Binding-site contacts:
Ligand atom C2 contacts residue BU31 of chain 1.H at 3.8 Å.
Ligand atom C1 contacts residue ARG192 of chain 1.A at 4.3 Å.
Ligand atom C3 contacts residue ASP188 of chain 1.A at 4.1 Å.
Ligand atom C1 contacts residue ARG191 of chain 1.A at 3.8 Å.
Ligand atom C1 contacts residue BU31 of chain 1.H at 3.8 Å.
Ligand atom C3 contacts residue ARG192 of chain 1.A at 3.8 Å.
Ligand atom C3 contacts residue ARG191 of chain 1.A at 3.8 Å.
Ligand atom C4 contacts residue BU31 of chain 1.G at 3.6 Å.
Ligand atom O5 contacts residue BU31 of chain 1.H at 4.2 Å.
Ligand atom O6 contacts residue ARG191 of chain 1.A at 3.5 Å.
Ligand atom C4 contacts residue ASP188 of chain 1.A at 4.2 Å.
Ligand atom C4 contacts residue ARG192 of chain 1.A at 3.8 Å.
Ligand atom C1 contacts residue ALA195 of chain 1.A at 4.3 Å (hydrophobic).
Ligand atom O6 contacts residue BU31 of chain 1.G at 4.4 Å.
Ligand atom C2 contacts residue ARG192 of chain 1.A at 3.9 Å.

Sequence of chain 1.A:
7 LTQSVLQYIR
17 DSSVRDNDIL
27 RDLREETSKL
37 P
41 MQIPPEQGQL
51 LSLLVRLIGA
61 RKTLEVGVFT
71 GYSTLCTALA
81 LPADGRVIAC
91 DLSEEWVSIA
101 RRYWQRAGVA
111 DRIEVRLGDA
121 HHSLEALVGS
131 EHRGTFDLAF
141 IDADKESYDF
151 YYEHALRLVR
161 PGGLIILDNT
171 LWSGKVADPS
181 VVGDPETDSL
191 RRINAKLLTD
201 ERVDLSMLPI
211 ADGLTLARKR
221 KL

The protein below binds the small molecule below.
Small molecule (SMILES): C[C@@H](O)[C@@H](C)O